Sequence of chain 1.A:
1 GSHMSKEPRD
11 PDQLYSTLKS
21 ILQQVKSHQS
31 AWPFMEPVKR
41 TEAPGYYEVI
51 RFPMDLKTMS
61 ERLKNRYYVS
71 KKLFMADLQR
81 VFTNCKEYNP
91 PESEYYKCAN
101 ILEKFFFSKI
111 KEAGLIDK

Binding-site contacts:
Ligand atom CB contacts residue VAL38 of chain 1.A at 3.7 Å (hydrophobic).
Ligand atom NE contacts residue GLU42 of chain 1.A at 3.6 Å (salt-bridge).
Ligand atom CR1 contacts residue ALA43 of chain 1.A at 4.3 Å (hydrophobic).
Ligand atom CD contacts residue GLU42 of chain 1.A at 3.5 Å.
Ligand atom CR2 contacts residue TYR88 of chain 1.A at 2.8 Å (hydrophobic).
Ligand atom NO2 contacts residue TYR95 of chain 1.A at 2.7 Å.
Ligand atom CZ contacts residue GLU42 of chain 1.A at 4.0 Å.
Ligand atom CM contacts residue TYR88 of chain 1.A at 3.2 Å (hydrophobic).
Ligand atom CB contacts residue TYR95 of chain 1.A at 3.6 Å (hydrophobic).
Ligand atom CA contacts residue VAL38 of chain 1.A at 4.0 Å (hydrophobic).
Ligand atom OC1 contacts residue TRP32 of chain 1.A at 3.8 Å.
Ligand atom CB contacts residue GLU42 of chain 1.A at 4.1 Å.
Ligand atom CM contacts residue PRO44 of chain 1.A at 3.7 Å (hydrophobic).
Ligand atom CE1 contacts residue TYR95 of chain 1.A at 4.4 Å (hydrophobic).
Ligand atom CE2 contacts residue TYR95 of chain 1.A at 3.4 Å (hydrophobic).
Ligand atom CR1 contacts residue VAL38 of chain 1.A at 3.1 Å (hydrophobic).
Ligand atom CD contacts residue VAL38 of chain 1.A at 4.4 Å (hydrophobic).
Ligand atom CA contacts residue GLU36 of chain 1.A at 2.9 Å.
Ligand atom OC1 contacts residue TYR95 of chain 1.A at 3.1 Å.
Ligand atom CE1 contacts residue VAL38 of chain 1.A at 3.6 Å (hydrophobic).
Ligand atom CR1 contacts residue GLU42 of chain 1.A at 3.4 Å.
Ligand atom CD contacts residue TYR95 of chain 1.A at 3.7 Å (hydrophobic).
Ligand atom CA contacts residue TYR95 of chain 1.A at 4.4 Å (hydrophobic).
Ligand atom CM contacts residue GLU42 of chain 1.A at 3.6 Å.
Ligand atom CM contacts residue VAL38 of chain 1.A at 4.3 Å (hydrophobic).
Ligand atom OC2 contacts residue TYR88 of chain 1.A at 3.7 Å.
Ligand atom CE2 contacts residue TYR88 of chain 1.A at 3.8 Å (hydrophobic).
Ligand atom CA contacts residue PRO37 of chain 1.A at 4.0 Å (hydrophobic).
Ligand atom CM contacts residue ALA43 of chain 1.A at 3.4 Å (hydrophobic).
Ligand atom CE1 contacts residue GLU42 of chain 1.A at 2.9 Å.
Ligand atom NZ contacts residue GLU36 of chain 1.A at 3.3 Å.
Ligand atom OC2 contacts residue TYR95 of chain 1.A at 2.6 Å.
Ligand atom CR2 contacts residue TYR95 of chain 1.A at 3.9 Å (hydrophobic).
Ligand atom NE contacts residue TYR95 of chain 1.A at 3.9 Å.
Ligand atom CZ contacts residue TYR88 of chain 1.A at 3.3 Å (hydrophobic).
Ligand atom CZ contacts residue ALA43 of chain 1.A at 4.4 Å (hydrophobic).
Ligand atom NO2 contacts residue TYR88 of chain 1.A at 4.2 Å.
Ligand atom CG contacts residue TYR95 of chain 1.A at 3.3 Å (hydrophobic).
Ligand atom CB contacts residue GLU36 of chain 1.A at 4.0 Å.
Ligand atom CZ contacts residue VAL38 of chain 1.A at 3.9 Å (hydrophobic).

This protein binds this small molecule.
Small molecule (SMILES): Cc1ccc(NCCCN)c([N+](=O)[O-])c1